Binding-site contacts:
Ligand atom C2C contacts residue MET221 of chain 2.A at 4.0 Å (hydrophobic).
Ligand atom C4B contacts residue TYR152 of chain 2.A at 3.8 Å (hydrophobic).
Ligand atom C4 contacts residue TYR197 of chain 2.A at 3.8 Å (hydrophobic).
Ligand atom C1B contacts residue TYR128 of chain 2.A at 3.6 Å (hydrophobic).
Ligand atom C5B contacts residue TYR128 of chain 2.A at 4.0 Å (hydrophobic).
Ligand atom C6B contacts residue TYR128 of chain 2.A at 3.3 Å (hydrophobic).
Ligand atom C5C contacts residue VAL191 of chain 2.A at 3.8 Å (hydrophobic).
Ligand atom N2 contacts residue LEU106 of chain 2.A at 3.8 Å.
Ligand atom C3B contacts residue VAL188 of chain 2.A at 3.8 Å (hydrophobic).
Ligand atom N3A contacts residue PHE186 of chain 2.A at 4.0 Å.
Ligand atom C1C contacts residue LEU106 of chain 2.A at 3.8 Å (hydrophobic).
Ligand atom C4 contacts residue LEU106 of chain 2.A at 3.9 Å (hydrophobic).
Ligand atom N3A contacts residue TYR152 of chain 2.A at 3.5 Å.
Ligand atom C2C contacts residue TYR197 of chain 2.A at 3.7 Å (hydrophobic).
Ligand atom C4A contacts residue PRO174 of chain 2.A at 3.1 Å (hydrophobic).
Ligand atom N3A contacts residue ALA24 of chain 2.C at 3.8 Å.
Ligand atom C4C contacts residue VAL191 of chain 2.A at 3.0 Å (hydrophobic).
Ligand atom C5 contacts residue LEU106 of chain 2.A at 3.8 Å (hydrophobic).
Ligand atom C2B contacts residue VAL188 of chain 2.A at 3.5 Å (hydrophobic).
Ligand atom C3C contacts residue TYR128 of chain 2.A at 3.4 Å (hydrophobic).
Ligand atom C6B contacts residue ILE104 of chain 2.A at 3.6 Å (hydrophobic).
Ligand atom C1C contacts residue TYR128 of chain 2.A at 3.7 Å (hydrophobic).
Ligand atom C2A contacts residue TYR152 of chain 2.A at 3.6 Å (hydrophobic).
Ligand atom C5A contacts residue ALA150 of chain 2.A at 3.6 Å (hydrophobic).
Ligand atom C4B contacts residue PHE186 of chain 2.A at 3.6 Å (hydrophobic).
Ligand atom C5A contacts residue PHE186 of chain 2.A at 3.5 Å (hydrophobic).
Ligand atom C4C contacts residue VAL188 of chain 2.A at 3.7 Å (hydrophobic).
Ligand atom N3A contacts residue PRO174 of chain 2.A at 3.7 Å.
Ligand atom O1 contacts residue MET221 of chain 2.A at 3.9 Å.
Ligand atom C3B contacts residue TYR152 of chain 2.A at 3.7 Å (hydrophobic).
Ligand atom C1B contacts residue VAL188 of chain 2.A at 3.8 Å (hydrophobic).
Ligand atom C1B contacts residue ILE104 of chain 2.A at 4.0 Å (hydrophobic).
Ligand atom C2A contacts residue PHE186 of chain 2.A at 3.3 Å (hydrophobic).
Ligand atom O1A contacts residue PHE186 of chain 2.A at 3.0 Å.
Ligand atom O1B contacts residue ILE104 of chain 2.A at 3.9 Å.
Ligand atom O1B contacts residue TYR128 of chain 2.A at 3.4 Å (h-bond).
Ligand atom C5A contacts residue VAL176 of chain 2.A at 3.6 Å (hydrophobic).
Ligand atom O1 contacts residue LEU106 of chain 2.A at 3.8 Å.
Ligand atom C5B contacts residue PHE186 of chain 2.A at 3.9 Å (hydrophobic).
Ligand atom C5B contacts residue MET224 of chain 2.A at 3.8 Å (hydrophobic).

Sequence of chain 2.C:
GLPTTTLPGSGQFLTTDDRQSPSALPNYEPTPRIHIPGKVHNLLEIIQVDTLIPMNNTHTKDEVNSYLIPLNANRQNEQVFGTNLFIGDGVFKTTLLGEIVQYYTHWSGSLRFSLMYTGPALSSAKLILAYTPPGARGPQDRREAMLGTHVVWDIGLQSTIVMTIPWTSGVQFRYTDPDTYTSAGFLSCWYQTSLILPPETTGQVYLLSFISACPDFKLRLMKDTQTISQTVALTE

Sequence of chain 2.A:
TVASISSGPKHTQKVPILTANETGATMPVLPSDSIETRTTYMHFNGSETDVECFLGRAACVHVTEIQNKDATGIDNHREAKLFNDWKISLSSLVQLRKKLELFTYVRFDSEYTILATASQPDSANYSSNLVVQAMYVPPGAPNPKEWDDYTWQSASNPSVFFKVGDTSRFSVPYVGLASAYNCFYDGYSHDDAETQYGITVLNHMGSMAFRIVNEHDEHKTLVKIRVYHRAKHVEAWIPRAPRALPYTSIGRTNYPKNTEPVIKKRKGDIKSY

A protein and the small-molecule ligand that binds it are described below.
Small molecule (SMILES): Cc1cc(CCCCCOc2ccc(C3=NCCO3)cc2)on1